Binding-site contacts:
Ligand atom C2 contacts residue ASP71 of chain 1.A at 3.5 Å.
Ligand atom O contacts residue ILE10 of chain 1.A at 2.9 Å (h-bond).
Ligand atom C2 contacts residue THR73 of chain 1.A at 4.4 Å.
Ligand atom N contacts residue LU81 of chain 1.I at 4.3 Å.
Ligand atom N contacts residue TRP82 of chain 1.A at 4.3 Å.
Ligand atom C2 contacts residue TRP82 of chain 1.A at 3.6 Å (hydrophobic).
Ligand atom C4 contacts residue LU81 of chain 1.I at 3.3 Å.
Ligand atom N contacts residue ILE10 of chain 1.A at 3.7 Å.
Ligand atom N contacts residue ARG8 of chain 1.A at 2.7 Å (salt-bridge).
Ligand atom C3 contacts residue LU81 of chain 1.I at 3.8 Å.
Ligand atom C1 contacts residue TRP82 of chain 1.A at 3.2 Å (hydrophobic).
Ligand atom C4 contacts residue ILE10 of chain 1.A at 4.0 Å (hydrophobic).
Ligand atom O contacts residue TRP82 of chain 1.A at 3.9 Å.
Ligand atom C contacts residue ASP9 of chain 1.A at 4.3 Å.
Ligand atom C2 contacts residue ARG8 of chain 1.A at 3.7 Å.
Ligand atom N contacts residue ASP9 of chain 1.A at 4.0 Å.
Ligand atom C3 contacts residue ASP71 of chain 1.A at 3.4 Å.
Ligand atom C3 contacts residue ARG8 of chain 1.A at 3.4 Å.
Ligand atom C4 contacts residue ARG8 of chain 1.A at 3.3 Å.
Ligand atom O contacts residue ARG8 of chain 1.A at 3.9 Å.
Ligand atom O contacts residue ASP9 of chain 1.A at 3.6 Å.
Ligand atom C contacts residue ILE10 of chain 1.A at 3.8 Å (hydrophobic).
Ligand atom C3 contacts residue TRP82 of chain 1.A at 4.2 Å (hydrophobic).
Ligand atom C contacts residue ARG8 of chain 1.A at 3.7 Å.
Ligand atom C contacts residue TRP82 of chain 1.A at 3.6 Å (hydrophobic).
Ligand atom C1 contacts residue ARG8 of chain 1.A at 4.5 Å.

A protein and the small-molecule ligand that binds it are described below.
Small molecule (SMILES): Oc1ccccn1

Sequence of chain 1.A:
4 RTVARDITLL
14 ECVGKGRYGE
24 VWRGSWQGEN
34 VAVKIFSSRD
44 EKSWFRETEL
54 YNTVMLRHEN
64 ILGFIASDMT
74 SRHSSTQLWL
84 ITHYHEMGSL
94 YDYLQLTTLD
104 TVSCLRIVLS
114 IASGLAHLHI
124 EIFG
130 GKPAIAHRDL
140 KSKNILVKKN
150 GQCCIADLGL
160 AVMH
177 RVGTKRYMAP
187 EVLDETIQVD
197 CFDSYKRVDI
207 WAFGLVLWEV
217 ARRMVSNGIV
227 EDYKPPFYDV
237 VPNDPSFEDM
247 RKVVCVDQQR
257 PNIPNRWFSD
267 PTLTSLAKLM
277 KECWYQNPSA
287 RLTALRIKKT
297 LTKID